A protein and the small-molecule ligand that binds it are described below.
Small molecule (SMILES): CC(=O)N[C@@H]1[C@@H](O)[C@H](O)[C@@H](CO)O[C@H]1O

Sequence of chain 1.I:
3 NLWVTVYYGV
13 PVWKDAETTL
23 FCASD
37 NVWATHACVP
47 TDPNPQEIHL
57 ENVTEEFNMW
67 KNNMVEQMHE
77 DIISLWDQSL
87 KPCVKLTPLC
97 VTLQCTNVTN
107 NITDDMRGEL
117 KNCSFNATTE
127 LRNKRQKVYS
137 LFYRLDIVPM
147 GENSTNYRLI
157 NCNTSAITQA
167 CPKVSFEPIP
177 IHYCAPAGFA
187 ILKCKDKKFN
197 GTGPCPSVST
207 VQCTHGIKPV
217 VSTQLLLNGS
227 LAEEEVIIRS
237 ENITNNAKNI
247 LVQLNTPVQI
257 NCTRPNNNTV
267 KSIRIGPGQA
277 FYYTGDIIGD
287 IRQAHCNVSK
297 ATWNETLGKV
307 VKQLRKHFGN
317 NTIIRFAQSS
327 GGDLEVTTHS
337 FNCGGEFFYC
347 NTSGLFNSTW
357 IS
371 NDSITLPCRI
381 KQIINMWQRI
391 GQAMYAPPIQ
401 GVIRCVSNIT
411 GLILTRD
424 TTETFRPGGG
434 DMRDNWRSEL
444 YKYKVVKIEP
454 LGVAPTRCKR

Binding-site contacts:
Ligand atom C2 contacts residue ASN257 of chain 1.I at 2.5 Å.
Ligand atom C8 contacts residue ASN293 of chain 1.I at 3.4 Å.
Ligand atom C5 contacts residue GLN255 of chain 1.I at 4.5 Å.
Ligand atom N2 contacts residue GLN255 of chain 1.I at 3.6 Å.
Ligand atom O5 contacts residue ARG404 of chain 1.I at 3.1 Å (salt-bridge).
Ligand atom O6 contacts residue ARG404 of chain 1.I at 3.3 Å (salt-bridge).
Ligand atom C7 contacts residue ASN257 of chain 1.I at 3.3 Å.
Ligand atom C6 contacts residue ARG404 of chain 1.I at 3.8 Å.
Ligand atom O7 contacts residue ASN293 of chain 1.I at 3.7 Å.
Ligand atom O5 contacts residue ASN257 of chain 1.I at 2.4 Å (h-bond).
Ligand atom C8 contacts residue VAL294 of chain 1.I at 4.0 Å (hydrophobic).
Ligand atom C8 contacts residue GLN255 of chain 1.I at 4.0 Å.
Ligand atom C5 contacts residue ASN257 of chain 1.I at 3.8 Å.
Ligand atom O7 contacts residue ASN257 of chain 1.I at 3.3 Å (h-bond).
Ligand atom C8 contacts residue ASN257 of chain 1.I at 4.3 Å.
Ligand atom C7 contacts residue ASN293 of chain 1.I at 4.3 Å.
Ligand atom N2 contacts residue ASN257 of chain 1.I at 3.0 Å (h-bond).
Ligand atom C1 contacts residue GLN255 of chain 1.I at 3.7 Å.
Ligand atom C3 contacts residue ASN257 of chain 1.I at 3.9 Å.
Ligand atom C4 contacts residue ASN257 of chain 1.I at 4.3 Å.
Ligand atom C1 contacts residue ARG404 of chain 1.I at 4.1 Å.
Ligand atom C3 contacts residue GLN255 of chain 1.I at 3.7 Å.
Ligand atom C8 contacts residue SER295 of chain 1.I at 3.6 Å.
Ligand atom C5 contacts residue ARG404 of chain 1.I at 4.1 Å.
Ligand atom C2 contacts residue GLN255 of chain 1.I at 3.9 Å.
Ligand atom C1 contacts residue ASN257 of chain 1.I at 1.5 Å.